Binding-site contacts:
Ligand atom O3 contacts residue LYS337 of chain 1.A at 3.2 Å (salt-bridge).
Ligand atom C8 contacts residue SER297 of chain 2.A at 3.4 Å.
Ligand atom C2 contacts residue ASN290 of chain 2.A at 2.5 Å.
Ligand atom O6 contacts residue LYS337 of chain 1.A at 3.6 Å (salt-bridge).
Ligand atom O5 contacts residue VAL288 of chain 2.A at 3.8 Å.
Ligand atom C5 contacts residue ASN290 of chain 2.A at 3.6 Å.
Ligand atom C4 contacts residue THR338 of chain 1.A at 3.8 Å.
Ligand atom O4 contacts residue ARG373 of chain 1.A at 3.2 Å (salt-bridge).
Ligand atom O6 contacts residue GLU296 of chain 2.A at 3.2 Å (salt-bridge).
Ligand atom C6 contacts residue LYS337 of chain 1.A at 3.6 Å.
Ligand atom O4 contacts residue THR338 of chain 1.A at 3.9 Å.
Ligand atom O3 contacts residue THR338 of chain 1.A at 3.6 Å.
Ligand atom O4 contacts residue LYS337 of chain 1.A at 3.7 Å.
Ligand atom O5 contacts residue LYS337 of chain 1.A at 3.2 Å (salt-bridge).
Ligand atom O5 contacts residue GLY295 of chain 2.A at 3.5 Å.
Ligand atom C3 contacts residue ARG373 of chain 1.A at 4.0 Å.
Ligand atom O3 contacts residue ARG373 of chain 1.A at 3.5 Å (salt-bridge).
Ligand atom N2 contacts residue ASN290 of chain 2.A at 2.9 Å (h-bond).
Ligand atom C5 contacts residue LYS337 of chain 1.A at 3.8 Å.
Ligand atom O6 contacts residue THR338 of chain 1.A at 3.7 Å.
Ligand atom O6 contacts residue LYS337 of chain 1.A at 3.9 Å.
Ligand atom O3 contacts residue THR338 of chain 1.A at 4.0 Å.
Ligand atom C1 contacts residue LYS337 of chain 1.A at 3.9 Å.
Ligand atom O4 contacts residue LYS337 of chain 1.A at 2.7 Å (salt-bridge).
Ligand atom C3 contacts residue ASN290 of chain 2.A at 3.8 Å.
Ligand atom C5 contacts residue VAL288 of chain 2.A at 3.8 Å (hydrophobic).
Ligand atom C3 contacts residue THR338 of chain 1.A at 3.9 Å.
Ligand atom C6 contacts residue GLU296 of chain 2.A at 3.9 Å.
Ligand atom O5 contacts residue ASN290 of chain 2.A at 2.3 Å (h-bond).
Ligand atom O6 contacts residue GLY295 of chain 2.A at 3.5 Å.
Ligand atom C4 contacts residue LYS337 of chain 1.A at 3.8 Å.
Ligand atom O2 contacts residue SER340 of chain 1.A at 3.5 Å.
Ligand atom C7 contacts residue ASN290 of chain 2.A at 3.7 Å.
Ligand atom C1 contacts residue VAL288 of chain 2.A at 4.0 Å (hydrophobic).
Ligand atom O2 contacts residue LYS337 of chain 1.A at 3.0 Å.
Ligand atom O7 contacts residue ASN290 of chain 2.A at 4.0 Å.
Ligand atom C1 contacts residue ASN290 of chain 2.A at 1.4 Å.
Ligand atom C3 contacts residue SER340 of chain 1.A at 3.9 Å.
Ligand atom O3 contacts residue SER340 of chain 1.A at 2.7 Å (h-bond).
Ligand atom C6 contacts residue GLY295 of chain 2.A at 3.8 Å.

A small-molecule ligand and the protein it binds are described below.
Small molecule (SMILES): CC(=O)N[C@H]1[C@H](O[C@H]2[C@H](O)[C@@H](NC(C)=O)CO[C@@H]2CO)O[C@H](CO)[C@@H](O[C@@H]2O[C@H](CO[C@H]3O[C@H](CO)[C@@H](O)[C@H](O)[C@@H]3O)[C@@H](O)[C@H](O[C@H]3O[C@H](CO)[C@@H](O)[C@H](O)[C@@H]3O)[C@@H]2O)[C@@H]1O

Sequence of chain 2.A:
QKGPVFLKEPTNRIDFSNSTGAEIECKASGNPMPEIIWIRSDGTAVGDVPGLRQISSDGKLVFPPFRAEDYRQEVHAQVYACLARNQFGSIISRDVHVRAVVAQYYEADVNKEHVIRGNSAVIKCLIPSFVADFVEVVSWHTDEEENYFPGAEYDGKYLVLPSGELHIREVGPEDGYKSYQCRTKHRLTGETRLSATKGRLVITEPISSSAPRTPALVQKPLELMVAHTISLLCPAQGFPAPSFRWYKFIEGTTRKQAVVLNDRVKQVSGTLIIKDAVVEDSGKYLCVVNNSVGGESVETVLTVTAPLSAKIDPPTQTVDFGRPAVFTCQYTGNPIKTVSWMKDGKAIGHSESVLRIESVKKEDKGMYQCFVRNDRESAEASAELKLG

Sequence of chain 1.A:
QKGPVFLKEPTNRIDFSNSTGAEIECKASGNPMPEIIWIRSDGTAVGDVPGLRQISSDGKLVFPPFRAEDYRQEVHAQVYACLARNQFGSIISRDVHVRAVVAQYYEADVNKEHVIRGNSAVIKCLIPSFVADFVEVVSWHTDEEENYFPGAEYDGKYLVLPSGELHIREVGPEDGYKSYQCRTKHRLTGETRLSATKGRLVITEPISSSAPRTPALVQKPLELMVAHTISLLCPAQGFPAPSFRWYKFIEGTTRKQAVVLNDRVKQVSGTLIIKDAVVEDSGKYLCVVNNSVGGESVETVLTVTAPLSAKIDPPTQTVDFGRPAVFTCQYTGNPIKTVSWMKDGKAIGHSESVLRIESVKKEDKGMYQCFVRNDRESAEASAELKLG